Sequence of chain 1.A:
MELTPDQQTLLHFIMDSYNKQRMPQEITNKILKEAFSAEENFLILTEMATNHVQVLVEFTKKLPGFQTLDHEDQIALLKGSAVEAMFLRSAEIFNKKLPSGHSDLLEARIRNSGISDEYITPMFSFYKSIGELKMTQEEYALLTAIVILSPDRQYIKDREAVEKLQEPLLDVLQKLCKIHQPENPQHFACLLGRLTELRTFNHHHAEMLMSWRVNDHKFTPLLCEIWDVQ

Binding-site contacts:
Ligand atom C25 contacts residue SER93 of chain 1.A at 3.8 Å.
Ligand atom O20 contacts residue ARG92 of chain 1.A at 2.9 Å (salt-bridge).
Ligand atom C22 contacts residue ILE30 of chain 1.A at 3.8 Å (hydrophobic).
Ligand atom F27 contacts residue SER93 of chain 1.A at 3.7 Å.
Ligand atom C24 contacts residue MET126 of chain 1.A at 3.6 Å (hydrophobic).
Ligand atom C16 contacts residue MET51 of chain 1.A at 3.7 Å (hydrophobic).
Ligand atom C5 contacts residue TYR130 of chain 1.A at 3.8 Å (hydrophobic).
Ligand atom C2 contacts residue SER93 of chain 1.A at 3.7 Å.
Ligand atom F26 contacts residue ILE34 of chain 1.A at 3.5 Å.
Ligand atom C31 contacts residue PHE90 of chain 1.A at 3.6 Å (hydrophobic).
Ligand atom C10 contacts residue ILE113 of chain 1.A at 3.5 Å (hydrophobic).
Ligand atom C21 contacts residue SER93 of chain 1.A at 3.7 Å.
Ligand atom O19 contacts residue MET51 of chain 1.A at 3.7 Å.
Ligand atom C22 contacts residue ILE96 of chain 1.A at 3.3 Å (hydrophobic).
Ligand atom C33 contacts residue MET89 of chain 1.A at 3.8 Å (hydrophobic).
Ligand atom F27 contacts residue LEU109 of chain 1.A at 3.6 Å.
Ligand atom O28 contacts residue HIS55 of chain 1.A at 3.3 Å.
Ligand atom N9 contacts residue SER93 of chain 1.A at 3.0 Å (h-bond).
Ligand atom C15 contacts residue SER93 of chain 1.A at 3.8 Å.
Ligand atom F26 contacts residue THR31 of chain 1.A at 3.7 Å.
Ligand atom C12 contacts residue SER93 of chain 1.A at 3.4 Å.
Ligand atom C10 contacts residue TYR130 of chain 1.A at 3.8 Å (hydrophobic).
Ligand atom N3 contacts residue TYR130 of chain 1.A at 2.8 Å (h-bond).
Ligand atom F27 contacts residue PHE97 of chain 1.A at 3.1 Å.
Ligand atom C14 contacts residue TYR130 of chain 1.A at 3.8 Å (hydrophobic).
Ligand atom C31 contacts residue MET89 of chain 1.A at 3.6 Å (hydrophobic).
Ligand atom C31 contacts residue LEU48 of chain 1.A at 3.6 Å (hydrophobic).
Ligand atom C33 contacts residue MET51 of chain 1.A at 3.7 Å (hydrophobic).
Ligand atom C25 contacts residue MET89 of chain 1.A at 3.8 Å (hydrophobic).
Ligand atom C13 contacts residue ARG92 of chain 1.A at 3.7 Å.
Ligand atom C10 contacts residue SER93 of chain 1.A at 3.6 Å.
Ligand atom C2 contacts residue TYR130 of chain 1.A at 3.6 Å (hydrophobic).
Ligand atom F27 contacts residue ILE96 of chain 1.A at 3.8 Å.
Ligand atom C5 contacts residue SER93 of chain 1.A at 3.6 Å.
Ligand atom C36 contacts residue ASN44 of chain 1.A at 3.6 Å.
Ligand atom C15 contacts residue ILE113 of chain 1.A at 3.6 Å (hydrophobic).
Ligand atom C37 contacts residue SER116 of chain 1.A at 3.8 Å.
Ligand atom F26 contacts residue ILE96 of chain 1.A at 3.3 Å.
Ligand atom N3 contacts residue SER93 of chain 1.A at 3.6 Å.
Ligand atom C36 contacts residue ILE47 of chain 1.A at 3.7 Å (hydrophobic).

This small molecule binds to this protein.
Small molecule (SMILES): Cc1cc(C(=O)O)ccc1NC(=O)[C@H](C1CCCCC1)n1c(-c2ccc(Cl)cc2)nc2cc(F)c(F)cc21